Sequence of chain 1.N:
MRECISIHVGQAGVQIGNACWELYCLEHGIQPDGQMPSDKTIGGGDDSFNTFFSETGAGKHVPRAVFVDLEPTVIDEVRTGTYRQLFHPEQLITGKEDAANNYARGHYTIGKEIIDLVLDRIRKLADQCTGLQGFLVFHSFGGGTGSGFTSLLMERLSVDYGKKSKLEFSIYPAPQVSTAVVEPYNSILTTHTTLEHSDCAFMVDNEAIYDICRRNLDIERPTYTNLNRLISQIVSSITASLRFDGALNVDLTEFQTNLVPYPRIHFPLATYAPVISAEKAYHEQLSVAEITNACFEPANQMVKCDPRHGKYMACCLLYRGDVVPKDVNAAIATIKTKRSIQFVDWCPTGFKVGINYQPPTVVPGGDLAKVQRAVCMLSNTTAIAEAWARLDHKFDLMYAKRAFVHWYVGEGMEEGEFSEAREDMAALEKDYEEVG

Sequence of chain 1.M:
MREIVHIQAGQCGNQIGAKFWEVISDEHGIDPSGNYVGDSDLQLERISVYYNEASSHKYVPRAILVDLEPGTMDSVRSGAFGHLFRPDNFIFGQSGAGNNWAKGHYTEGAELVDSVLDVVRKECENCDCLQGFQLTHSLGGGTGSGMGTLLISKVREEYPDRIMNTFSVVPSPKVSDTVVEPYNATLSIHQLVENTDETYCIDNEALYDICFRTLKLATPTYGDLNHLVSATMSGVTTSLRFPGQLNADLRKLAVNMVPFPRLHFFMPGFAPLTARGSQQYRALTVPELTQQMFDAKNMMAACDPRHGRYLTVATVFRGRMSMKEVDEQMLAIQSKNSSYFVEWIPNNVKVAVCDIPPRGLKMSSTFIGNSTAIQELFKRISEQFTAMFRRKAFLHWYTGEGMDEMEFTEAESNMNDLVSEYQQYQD

A protein and the small-molecule ligand that binds it are described below.
Small molecule (SMILES): COc1ccc(C[C@@H]2NC(=O)/C=C/C[C@@H]([C@H](C)[C@H]3O[C@@H]3c3ccccc3)OC(=O)[C@H](CC(C)C)OC(=O)[C@H](C)CNC2=O)cc1Cl

Binding-site contacts:
Ligand atom O2 contacts residue VAL180 of chain 1.M at 3.8 Å.
Ligand atom CL1 contacts residue CYS347 of chain 1.N at 3.3 Å.
Ligand atom C33 contacts residue THR257 of chain 1.N at 3.5 Å.
Ligand atom O5 contacts residue THR257 of chain 1.N at 3.4 Å.
Ligand atom C49 contacts residue THR257 of chain 1.N at 3.6 Å.
Ligand atom C8 contacts residue VAL180 of chain 1.M at 3.6 Å (hydrophobic).
Ligand atom O2 contacts residue VAL179 of chain 1.M at 2.9 Å (h-bond).
Ligand atom C2 contacts residue ASN258 of chain 1.N at 3.5 Å.
Ligand atom C34 contacts residue THR257 of chain 1.N at 3.5 Å.
Ligand atom C23 contacts residue ASN100 of chain 1.M at 3.6 Å.
Ligand atom C34 contacts residue ASN258 of chain 1.N at 3.3 Å.
Ligand atom C16 contacts residue THR257 of chain 1.N at 3.6 Å.
Ligand atom C23 contacts residue TRP397 of chain 1.M at 3.5 Å (hydrophobic).
Ligand atom O7 contacts residue TRP397 of chain 1.M at 3.3 Å.
Ligand atom C20 contacts residue ASN100 of chain 1.M at 3.7 Å.
Ligand atom C33 contacts residue ASN258 of chain 1.N at 3.3 Å.
Ligand atom O8 contacts residue PRO261 of chain 1.N at 3.8 Å.
Ligand atom C9 contacts residue VAL180 of chain 1.M at 3.8 Å (hydrophobic).
Ligand atom N1 contacts residue ASN258 of chain 1.N at 3.6 Å (h-bond).
Ligand atom O8 contacts residue PHE394 of chain 1.M at 3.8 Å.
Ligand atom O4 contacts residue ASN99 of chain 1.M at 3.2 Å (h-bond).
Ligand atom C22 contacts residue ASN100 of chain 1.M at 3.7 Å.
Ligand atom C33 contacts residue PHE394 of chain 1.M at 3.7 Å (hydrophobic).
Ligand atom C49 contacts residue ASN258 of chain 1.N at 3.3 Å.
Ligand atom C3 contacts residue ASN258 of chain 1.N at 3.8 Å.
Ligand atom C21 contacts residue ASN100 of chain 1.M at 3.7 Å.
Ligand atom C20 contacts residue ASN99 of chain 1.M at 3.2 Å.
Ligand atom C19 contacts residue VAL180 of chain 1.M at 3.6 Å (hydrophobic).
Ligand atom O2 contacts residue THR178 of chain 1.M at 3.3 Å.
Ligand atom C7 contacts residue PHE394 of chain 1.M at 3.4 Å (hydrophobic).
Ligand atom C32 contacts residue PHE394 of chain 1.M at 3.6 Å (hydrophobic).
Ligand atom O1 contacts residue THR178 of chain 1.M at 3.5 Å (h-bond).
Ligand atom C18 contacts residue TRP397 of chain 1.M at 3.7 Å (hydrophobic).
Ligand atom C19 contacts residue PHE394 of chain 1.M at 3.5 Å (hydrophobic).
Ligand atom O7 contacts residue ASN100 of chain 1.M at 3.5 Å.
Ligand atom C35 contacts residue MET313 of chain 1.N at 3.4 Å (hydrophobic).
Ligand atom C9 contacts residue PHE394 of chain 1.M at 3.3 Å (hydrophobic).
Ligand atom C27 contacts residue ASN100 of chain 1.M at 3.7 Å.
Ligand atom C19 contacts residue TRP397 of chain 1.M at 3.6 Å (hydrophobic).
Ligand atom O6 contacts residue THR178 of chain 1.M at 2.9 Å (h-bond).